Binding-site contacts:
Ligand atom C03 contacts residue ASP364 of chain 1.B at 3.9 Å.
Ligand atom O30 contacts residue GLN643 of chain 1.B at 3.8 Å.
Ligand atom C23 contacts residue GLN643 of chain 1.B at 3.8 Å.
Ligand atom O16 contacts residue LYS441 of chain 1.B at 3.9 Å.
Ligand atom C10 contacts residue TYR319 of chain 1.B at 3.7 Å (hydrophobic).
Ligand atom C01 contacts residue TYR319 of chain 1.B at 3.8 Å (hydrophobic).
Ligand atom O04 contacts residue ASP364 of chain 1.B at 3.7 Å.
Ligand atom O33 contacts residue TYR319 of chain 1.B at 2.7 Å (h-bond).
Ligand atom N28 contacts residue TRP647 of chain 1.B at 3.8 Å.
Ligand atom C15 contacts residue ARG646 of chain 1.B at 3.3 Å.
Ligand atom O27 contacts residue TRP647 of chain 1.B at 3.5 Å.
Ligand atom O32 contacts residue THR317 of chain 1.B at 3.4 Å (h-bond).
Ligand atom C10 contacts residue GLU321 of chain 1.B at 3.5 Å.
Ligand atom O16 contacts residue ARG646 of chain 1.B at 3.6 Å.
Ligand atom C26 contacts residue TRP647 of chain 1.B at 3.5 Å (hydrophobic).
Ligand atom N05 contacts residue ASP364 of chain 1.B at 3.2 Å (salt-bridge).
Ligand atom O07 contacts residue THR317 of chain 1.B at 3.5 Å.
Ligand atom O17 contacts residue ARG646 of chain 1.B at 2.6 Å (salt-bridge).
Ligand atom O35 contacts residue TYR319 of chain 1.B at 3.7 Å.
Ligand atom C34 contacts residue TYR319 of chain 1.B at 3.6 Å (hydrophobic).
Ligand atom O33 contacts residue MET318 of chain 1.B at 3.0 Å.
Ligand atom C19 contacts residue ASP465 of chain 1.B at 3.4 Å.
Ligand atom N05 contacts residue LYS440 of chain 1.B at 3.8 Å.
Ligand atom N08 contacts residue TYR319 of chain 1.B at 3.6 Å.
Ligand atom O20 contacts residue LYS441 of chain 1.B at 3.8 Å.
Ligand atom O13 contacts residue LYS441 of chain 1.B at 3.5 Å.
Ligand atom O25 contacts residue TRP647 of chain 1.B at 3.7 Å.
Ligand atom C11 contacts residue GLU321 of chain 1.B at 3.6 Å.
Ligand atom O20 contacts residue ASP465 of chain 1.B at 2.3 Å (salt-bridge).
Ligand atom C24 contacts residue ALA540 of chain 1.B at 3.7 Å (hydrophobic).
Ligand atom O27 contacts residue ALA540 of chain 1.B at 3.8 Å.
Ligand atom C26 contacts residue ALA540 of chain 1.B at 3.8 Å (hydrophobic).
Ligand atom O33 contacts residue GLU321 of chain 1.B at 3.2 Å (salt-bridge).
Ligand atom C06 contacts residue TYR319 of chain 1.B at 3.7 Å (hydrophobic).
Ligand atom O07 contacts residue ASP364 of chain 1.B at 3.8 Å.
Ligand atom O32 contacts residue ASP465 of chain 1.B at 3.8 Å.
Ligand atom O29 contacts residue GLN643 of chain 1.B at 2.7 Å (h-bond).
Ligand atom C03 contacts residue TYR319 of chain 1.B at 3.8 Å (hydrophobic).
Ligand atom C02 contacts residue TYR319 of chain 1.B at 3.4 Å (hydrophobic).
Ligand atom N28 contacts residue ILE495 of chain 1.B at 3.9 Å.

Sequence of chain 1.B:
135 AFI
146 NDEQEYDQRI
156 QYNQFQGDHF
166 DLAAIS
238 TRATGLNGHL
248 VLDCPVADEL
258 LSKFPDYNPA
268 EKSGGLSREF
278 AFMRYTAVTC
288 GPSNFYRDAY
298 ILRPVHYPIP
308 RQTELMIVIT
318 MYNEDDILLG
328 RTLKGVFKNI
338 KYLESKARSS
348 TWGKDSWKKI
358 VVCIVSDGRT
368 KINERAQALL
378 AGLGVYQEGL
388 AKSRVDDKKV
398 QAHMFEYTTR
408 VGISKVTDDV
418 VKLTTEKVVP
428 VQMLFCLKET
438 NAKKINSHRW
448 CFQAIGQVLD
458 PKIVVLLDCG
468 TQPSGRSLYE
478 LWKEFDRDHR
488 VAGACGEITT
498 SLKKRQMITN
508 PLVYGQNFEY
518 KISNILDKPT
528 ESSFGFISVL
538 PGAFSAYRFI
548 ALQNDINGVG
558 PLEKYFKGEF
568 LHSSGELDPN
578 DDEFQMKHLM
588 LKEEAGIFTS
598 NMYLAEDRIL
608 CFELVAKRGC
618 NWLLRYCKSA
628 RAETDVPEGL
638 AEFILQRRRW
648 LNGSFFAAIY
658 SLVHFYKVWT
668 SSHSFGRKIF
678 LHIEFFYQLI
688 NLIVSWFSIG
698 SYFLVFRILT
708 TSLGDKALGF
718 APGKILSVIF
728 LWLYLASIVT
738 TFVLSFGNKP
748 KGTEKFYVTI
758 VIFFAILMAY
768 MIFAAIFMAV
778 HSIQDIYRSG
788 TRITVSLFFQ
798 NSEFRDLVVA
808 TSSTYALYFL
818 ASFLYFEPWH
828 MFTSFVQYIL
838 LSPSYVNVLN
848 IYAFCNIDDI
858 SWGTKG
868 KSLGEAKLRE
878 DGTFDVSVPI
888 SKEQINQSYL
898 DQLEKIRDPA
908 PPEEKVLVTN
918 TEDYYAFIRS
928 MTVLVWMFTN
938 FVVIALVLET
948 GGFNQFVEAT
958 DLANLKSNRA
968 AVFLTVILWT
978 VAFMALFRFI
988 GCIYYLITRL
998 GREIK

This protein binds this small molecule.
Small molecule (SMILES): NC(=O)OC[C@H](O)[C@@H](O)[C@H](N)C(=O)N[C@H](C(=O)O)[C@H]1O[C@@H](n2cc(C(=O)O)c(=O)[nH]c2=O)[C@H](O)[C@@H]1O